This small molecule binds to this protein.
Small molecule (SMILES): CCCOc1ccc(C[C@@H](Cc2ccccc2)C(=O)O)cc1CNC(=O)c1ccc(N2CCCCC2)cc1

Binding-site contacts:
Ligand atom O2 contacts residue HIS133 of chain 1.A at 3.2 Å (h-bond).
Ligand atom C53 contacts residue LEU263 of chain 1.A at 3.5 Å (hydrophobic).
Ligand atom C14 contacts residue LEU163 of chain 1.A at 3.8 Å (hydrophobic).
Ligand atom C12 contacts residue CYS95 of chain 1.A at 3.3 Å (hydrophobic).
Ligand atom C80 contacts residue GLY94 of chain 1.A at 3.6 Å.
Ligand atom C14 contacts residue ILE151 of chain 1.A at 3.7 Å (hydrophobic).
Ligand atom O2 contacts residue TYR283 of chain 1.A at 2.9 Å (h-bond).
Ligand atom C53 contacts residue PHE92 of chain 1.A at 3.7 Å (hydrophobic).
Ligand atom C2 contacts residue SER99 of chain 1.A at 3.7 Å.
Ligand atom O99 contacts residue ARG98 of chain 1.A at 3.5 Å.
Ligand atom O3 contacts residue MET174 of chain 1.A at 3.8 Å.
Ligand atom C7 contacts residue CYS95 of chain 1.A at 3.6 Å (hydrophobic).
Ligand atom C1 contacts residue TYR137 of chain 1.A at 3.3 Å (hydrophobic).
Ligand atom O1 contacts residue HIS133 of chain 1.A at 3.2 Å.
Ligand atom C3 contacts residue SER99 of chain 1.A at 3.4 Å.
Ligand atom O2 contacts residue SER99 of chain 1.A at 2.7 Å (h-bond).
Ligand atom C51 contacts residue GLN96 of chain 1.A at 3.5 Å.
Ligand atom C5 contacts residue SER99 of chain 1.A at 3.5 Å.
Ligand atom C14 contacts residue VAL149 of chain 1.A at 3.6 Å (hydrophobic).
Ligand atom C13 contacts residue VAL149 of chain 1.A at 3.6 Å (hydrophobic).
Ligand atom O1 contacts residue TYR137 of chain 1.A at 2.6 Å (h-bond).
Ligand atom O99 contacts residue SER152 of chain 1.A at 3.7 Å.
Ligand atom C13 contacts residue LEU163 of chain 1.A at 3.5 Å (hydrophobic).
Ligand atom C1 contacts residue SER99 of chain 1.A at 3.2 Å.
Ligand atom C54 contacts residue HIS259 of chain 1.A at 3.6 Å.
Ligand atom C3 contacts residue CYS95 of chain 1.A at 3.3 Å (hydrophobic).
Ligand atom C52 contacts residue GLN96 of chain 1.A at 3.5 Å.
Ligand atom C3 contacts residue GLN96 of chain 1.A at 3.8 Å.
Ligand atom C15 contacts residue ARG98 of chain 1.A at 3.5 Å.
Ligand atom C10 contacts residue MET174 of chain 1.A at 3.2 Å (hydrophobic).
Ligand atom C52 contacts residue LEU279 of chain 1.A at 3.7 Å (hydrophobic).
Ligand atom C54 contacts residue PHE92 of chain 1.A at 3.2 Å (hydrophobic).
Ligand atom O99 contacts residue ILE151 of chain 1.A at 3.7 Å.
Ligand atom C1 contacts residue TYR283 of chain 1.A at 3.8 Å (hydrophobic).
Ligand atom C14 contacts residue MET158 of chain 1.A at 3.4 Å (hydrophobic).
Ligand atom C55 contacts residue HIS259 of chain 1.A at 3.6 Å.
Ligand atom C80 contacts residue ILE91 of chain 1.A at 3.8 Å (hydrophobic).
Ligand atom C83 contacts residue PHE74 of chain 1.A at 3.6 Å (hydrophobic).
Ligand atom C51 contacts residue LEU279 of chain 1.A at 3.4 Å (hydrophobic).
Ligand atom C80 contacts residue ARG90 of chain 1.A at 3.3 Å.

Sequence of chain 1.A:
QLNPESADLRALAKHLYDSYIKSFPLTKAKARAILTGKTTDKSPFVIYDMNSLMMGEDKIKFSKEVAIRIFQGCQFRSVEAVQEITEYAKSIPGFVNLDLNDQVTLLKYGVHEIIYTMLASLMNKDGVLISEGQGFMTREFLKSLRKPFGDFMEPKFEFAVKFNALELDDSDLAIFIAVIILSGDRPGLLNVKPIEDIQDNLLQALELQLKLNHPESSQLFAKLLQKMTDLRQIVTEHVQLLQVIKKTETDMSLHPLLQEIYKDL